Sequence of chain 18.B:
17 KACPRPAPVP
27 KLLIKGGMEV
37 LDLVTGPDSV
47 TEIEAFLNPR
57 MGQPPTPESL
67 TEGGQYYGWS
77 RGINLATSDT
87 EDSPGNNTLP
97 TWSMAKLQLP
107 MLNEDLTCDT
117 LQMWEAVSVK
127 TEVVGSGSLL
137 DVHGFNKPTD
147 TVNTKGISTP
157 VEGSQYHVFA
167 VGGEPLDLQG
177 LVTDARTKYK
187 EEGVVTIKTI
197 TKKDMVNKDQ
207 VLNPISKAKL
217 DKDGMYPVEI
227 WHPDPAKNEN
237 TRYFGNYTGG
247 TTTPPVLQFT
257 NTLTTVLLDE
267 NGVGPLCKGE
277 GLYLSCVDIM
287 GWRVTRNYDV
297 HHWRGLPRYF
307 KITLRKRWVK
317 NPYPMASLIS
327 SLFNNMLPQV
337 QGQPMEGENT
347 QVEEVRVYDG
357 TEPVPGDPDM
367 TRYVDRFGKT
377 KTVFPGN

A protein and the small-molecule ligand that binds it are described below.
Small molecule (SMILES): CC(=O)N[C@H]1[C@H]([C@H](O)[C@H](O)CO)O[C@@](O[C@H]2[C@@H](O)[C@@H](CO)O[C@@H](O[C@H]3[C@H](O)[C@@H](O)[C@H](O)O[C@@H]3CO)[C@@H]2O)(C(=O)O)C[C@@H]1O

Sequence of chain 18.A:
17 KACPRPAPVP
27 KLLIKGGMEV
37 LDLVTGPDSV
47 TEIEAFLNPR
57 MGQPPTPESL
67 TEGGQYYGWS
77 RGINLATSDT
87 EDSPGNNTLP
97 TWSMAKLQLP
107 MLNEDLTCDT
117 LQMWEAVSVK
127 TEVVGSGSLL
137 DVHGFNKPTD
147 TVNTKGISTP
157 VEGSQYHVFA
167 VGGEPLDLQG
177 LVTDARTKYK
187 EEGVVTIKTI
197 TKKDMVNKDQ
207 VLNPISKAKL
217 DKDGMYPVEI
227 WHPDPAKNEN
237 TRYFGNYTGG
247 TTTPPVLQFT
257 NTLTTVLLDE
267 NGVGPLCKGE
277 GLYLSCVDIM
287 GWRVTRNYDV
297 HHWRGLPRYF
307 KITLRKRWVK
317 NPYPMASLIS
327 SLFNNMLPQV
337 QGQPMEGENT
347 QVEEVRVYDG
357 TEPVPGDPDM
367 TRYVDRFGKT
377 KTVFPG

Binding-site contacts:
Ligand atom C3 contacts residue GLY78 of chain 18.A at 4.2 Å.
Ligand atom O8 contacts residue TYR72 of chain 18.A at 3.9 Å.
Ligand atom O4 contacts residue THR291 of chain 18.A at 3.5 Å.
Ligand atom C3 contacts residue HIS298 of chain 18.A at 4.1 Å.
Ligand atom O4 contacts residue GLY78 of chain 18.A at 3.3 Å.
Ligand atom C10 contacts residue TYR72 of chain 18.A at 3.8 Å (hydrophobic).
Ligand atom C6 contacts residue TYR72 of chain 18.A at 3.9 Å (hydrophobic).
Ligand atom C11 contacts residue TYR72 of chain 18.A at 3.9 Å (hydrophobic).
Ligand atom O4 contacts residue VAL296 of chain 18.A at 3.7 Å.
Ligand atom O1B contacts residue ARG77 of chain 18.A at 3.0 Å (salt-bridge).
Ligand atom C1 contacts residue TYR72 of chain 18.A at 4.1 Å (hydrophobic).
Ligand atom C5 contacts residue TYR72 of chain 18.A at 3.7 Å (hydrophobic).
Ligand atom C3 contacts residue GLY78 of chain 18.A at 3.7 Å.
Ligand atom C6 contacts residue THR94 of chain 18.A at 3.9 Å.
Ligand atom O1A contacts residue GLY78 of chain 18.A at 3.4 Å (h-bond).
Ligand atom C4 contacts residue ARG77 of chain 18.A at 4.3 Å.
Ligand atom C5 contacts residue ASN93 of chain 18.A at 3.6 Å.
Ligand atom C6 contacts residue ASN93 of chain 18.A at 3.1 Å.
Ligand atom O3 contacts residue GLY78 of chain 18.A at 3.6 Å.
Ligand atom C2 contacts residue GLY78 of chain 18.A at 4.1 Å.
Ligand atom C3 contacts residue ARG77 of chain 18.A at 3.8 Å.
Ligand atom O4 contacts residue TYR72 of chain 18.A at 4.2 Å.
Ligand atom O6 contacts residue ASN93 of chain 18.A at 2.9 Å (h-bond).
Ligand atom C3 contacts residue VAL296 of chain 18.A at 3.4 Å (hydrophobic).
Ligand atom O4 contacts residue ASN80 of chain 18.A at 4.1 Å.
Ligand atom O4 contacts residue HIS298 of chain 18.A at 2.7 Å (h-bond).
Ligand atom O4 contacts residue ILE79 of chain 18.A at 3.7 Å.
Ligand atom C4 contacts residue GLY78 of chain 18.A at 3.6 Å.
Ligand atom C1 contacts residue GLY78 of chain 18.A at 4.2 Å.
Ligand atom C4 contacts residue TYR72 of chain 18.A at 3.7 Å (hydrophobic).
Ligand atom C11 contacts residue ASP85 of chain 18.B at 3.5 Å.
Ligand atom O1A contacts residue TYR72 of chain 18.A at 3.7 Å.
Ligand atom O1B contacts residue TYR72 of chain 18.A at 4.1 Å.
Ligand atom O8 contacts residue ARG77 of chain 18.A at 3.3 Å (salt-bridge).
Ligand atom O10 contacts residue ASN293 of chain 18.A at 4.3 Å.
Ligand atom N5 contacts residue TYR72 of chain 18.A at 2.9 Å (h-bond).
Ligand atom C4 contacts residue HIS298 of chain 18.A at 3.6 Å.
Ligand atom C4 contacts residue VAL296 of chain 18.A at 4.2 Å (hydrophobic).
Ligand atom O1A contacts residue ARG77 of chain 18.A at 3.1 Å.
Ligand atom C1 contacts residue ARG77 of chain 18.A at 3.5 Å.